Sequence of chain 1.A:
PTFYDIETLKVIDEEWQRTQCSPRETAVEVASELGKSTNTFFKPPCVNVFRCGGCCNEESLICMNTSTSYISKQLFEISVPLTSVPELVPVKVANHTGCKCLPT

This protein binds this small molecule.
Small molecule (SMILES): CC(=O)N[C@H]1[C@H](O[C@H]2[C@H](O)[C@@H](NC(C)=O)CO[C@@H]2CO)O[C@H](CO)[C@@H](O[C@@H]2O[C@H](CO)[C@@H](O)[C@H](O)[C@@H]2O)[C@@H]1O

Binding-site contacts:
Ligand atom O4 contacts residue MAN1 of chain 1.E at 4.0 Å.
Ligand atom O5 contacts residue HIS97 of chain 1.A at 3.0 Å.
Ligand atom C6 contacts residue HIS97 of chain 1.A at 3.8 Å.
Ligand atom O6 contacts residue HIS97 of chain 1.A at 3.5 Å.
Ligand atom N2 contacts residue THR69 of chain 1.A at 3.8 Å.
Ligand atom O5 contacts residue THR69 of chain 1.A at 3.6 Å.
Ligand atom C6 contacts residue MAN1 of chain 1.E at 3.1 Å.
Ligand atom O7 contacts residue SER68 of chain 1.A at 4.0 Å.
Ligand atom C1 contacts residue THR69 of chain 1.A at 3.4 Å.
Ligand atom O2 contacts residue MAN1 of chain 1.D at 2.9 Å (h-bond).
Ligand atom C4 contacts residue MAN1 of chain 1.E at 3.8 Å.
Ligand atom C2 contacts residue ASN66 of chain 1.A at 2.4 Å.
Ligand atom O3 contacts residue MAN1 of chain 1.D at 2.5 Å.
Ligand atom C2 contacts residue THR69 of chain 1.A at 3.1 Å.
Ligand atom C8 contacts residue ASN66 of chain 1.A at 3.1 Å.
Ligand atom C7 contacts residue ASN66 of chain 1.A at 3.2 Å.
Ligand atom C7 contacts residue THR69 of chain 1.A at 3.5 Å.
Ligand atom C6 contacts residue ALA95 of chain 1.A at 3.7 Å (hydrophobic).
Ligand atom C4 contacts residue TYR71 of chain 1.A at 3.8 Å (hydrophobic).
Ligand atom C1 contacts residue ASN66 of chain 1.A at 1.4 Å.
Ligand atom C5 contacts residue MAN1 of chain 1.E at 3.8 Å.
Ligand atom O5 contacts residue ASN66 of chain 1.A at 2.4 Å (h-bond).
Ligand atom C5 contacts residue HIS97 of chain 1.A at 3.9 Å.
Ligand atom O7 contacts residue ASN66 of chain 1.A at 3.4 Å (h-bond).
Ligand atom C1 contacts residue HIS97 of chain 1.A at 3.7 Å.
Ligand atom C6 contacts residue TYR71 of chain 1.A at 3.7 Å (hydrophobic).
Ligand atom C8 contacts residue THR67 of chain 1.A at 4.0 Å.
Ligand atom O5 contacts residue TYR71 of chain 1.A at 3.4 Å (h-bond).
Ligand atom N2 contacts residue ASN66 of chain 1.A at 2.9 Å (h-bond).
Ligand atom O7 contacts residue THR69 of chain 1.A at 2.7 Å.
Ligand atom O3 contacts residue TYR71 of chain 1.A at 3.5 Å (h-bond).
Ligand atom C5 contacts residue ASN66 of chain 1.A at 3.6 Å.
Ligand atom O6 contacts residue MAN1 of chain 1.E at 3.0 Å.
Ligand atom C3 contacts residue MAN1 of chain 1.D at 3.7 Å.
Ligand atom C3 contacts residue ASN66 of chain 1.A at 3.8 Å.
Ligand atom C2 contacts residue MAN1 of chain 1.D at 3.7 Å.
Ligand atom O6 contacts residue ARG52 of chain 1.A at 3.9 Å.
Ligand atom O7 contacts residue THR67 of chain 1.A at 4.2 Å.
Ligand atom C1 contacts residue TYR71 of chain 1.A at 3.6 Å (hydrophobic).
Ligand atom C5 contacts residue TYR71 of chain 1.A at 3.2 Å (hydrophobic).